Binding-site contacts:
Ligand atom O5 contacts residue ASN63 of chain 1.C at 2.3 Å (h-bond).
Ligand atom N2 contacts residue ASN63 of chain 1.C at 2.8 Å (h-bond).
Ligand atom C4 contacts residue ASN63 of chain 1.C at 4.2 Å.
Ligand atom C1 contacts residue ASN63 of chain 1.C at 1.4 Å.
Ligand atom C7 contacts residue ASN63 of chain 1.C at 3.7 Å.
Ligand atom O6 contacts residue ASN63 of chain 1.C at 4.5 Å.
Ligand atom C3 contacts residue ASN63 of chain 1.C at 3.8 Å.
Ligand atom C2 contacts residue ASN63 of chain 1.C at 2.5 Å.
Ligand atom C5 contacts residue ASN63 of chain 1.C at 3.6 Å.
Ligand atom C8 contacts residue ASN63 of chain 1.C at 4.0 Å.

Sequence of chain 1.C:
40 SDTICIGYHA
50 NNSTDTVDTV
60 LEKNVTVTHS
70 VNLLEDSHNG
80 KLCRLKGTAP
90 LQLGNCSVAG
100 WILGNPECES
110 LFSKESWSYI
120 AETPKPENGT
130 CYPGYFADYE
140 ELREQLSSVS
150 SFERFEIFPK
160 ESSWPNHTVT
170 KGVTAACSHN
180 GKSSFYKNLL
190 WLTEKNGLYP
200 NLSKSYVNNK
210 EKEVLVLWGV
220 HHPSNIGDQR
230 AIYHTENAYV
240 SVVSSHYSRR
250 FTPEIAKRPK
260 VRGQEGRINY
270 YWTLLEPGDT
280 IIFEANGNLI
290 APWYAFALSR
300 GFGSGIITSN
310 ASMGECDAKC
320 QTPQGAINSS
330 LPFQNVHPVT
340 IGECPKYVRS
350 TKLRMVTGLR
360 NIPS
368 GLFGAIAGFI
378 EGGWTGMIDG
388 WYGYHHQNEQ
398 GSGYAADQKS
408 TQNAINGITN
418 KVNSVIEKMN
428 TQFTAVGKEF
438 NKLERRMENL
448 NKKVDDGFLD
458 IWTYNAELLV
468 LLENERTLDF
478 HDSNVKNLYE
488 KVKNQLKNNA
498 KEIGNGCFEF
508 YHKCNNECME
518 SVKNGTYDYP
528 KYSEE

The small molecule below binds the protein below.
Small molecule (SMILES): CC(=O)N[C@@H]1[C@@H](O)[C@H](O)[C@@H](CO)O[C@H]1O